Sequence of chain 1.B:
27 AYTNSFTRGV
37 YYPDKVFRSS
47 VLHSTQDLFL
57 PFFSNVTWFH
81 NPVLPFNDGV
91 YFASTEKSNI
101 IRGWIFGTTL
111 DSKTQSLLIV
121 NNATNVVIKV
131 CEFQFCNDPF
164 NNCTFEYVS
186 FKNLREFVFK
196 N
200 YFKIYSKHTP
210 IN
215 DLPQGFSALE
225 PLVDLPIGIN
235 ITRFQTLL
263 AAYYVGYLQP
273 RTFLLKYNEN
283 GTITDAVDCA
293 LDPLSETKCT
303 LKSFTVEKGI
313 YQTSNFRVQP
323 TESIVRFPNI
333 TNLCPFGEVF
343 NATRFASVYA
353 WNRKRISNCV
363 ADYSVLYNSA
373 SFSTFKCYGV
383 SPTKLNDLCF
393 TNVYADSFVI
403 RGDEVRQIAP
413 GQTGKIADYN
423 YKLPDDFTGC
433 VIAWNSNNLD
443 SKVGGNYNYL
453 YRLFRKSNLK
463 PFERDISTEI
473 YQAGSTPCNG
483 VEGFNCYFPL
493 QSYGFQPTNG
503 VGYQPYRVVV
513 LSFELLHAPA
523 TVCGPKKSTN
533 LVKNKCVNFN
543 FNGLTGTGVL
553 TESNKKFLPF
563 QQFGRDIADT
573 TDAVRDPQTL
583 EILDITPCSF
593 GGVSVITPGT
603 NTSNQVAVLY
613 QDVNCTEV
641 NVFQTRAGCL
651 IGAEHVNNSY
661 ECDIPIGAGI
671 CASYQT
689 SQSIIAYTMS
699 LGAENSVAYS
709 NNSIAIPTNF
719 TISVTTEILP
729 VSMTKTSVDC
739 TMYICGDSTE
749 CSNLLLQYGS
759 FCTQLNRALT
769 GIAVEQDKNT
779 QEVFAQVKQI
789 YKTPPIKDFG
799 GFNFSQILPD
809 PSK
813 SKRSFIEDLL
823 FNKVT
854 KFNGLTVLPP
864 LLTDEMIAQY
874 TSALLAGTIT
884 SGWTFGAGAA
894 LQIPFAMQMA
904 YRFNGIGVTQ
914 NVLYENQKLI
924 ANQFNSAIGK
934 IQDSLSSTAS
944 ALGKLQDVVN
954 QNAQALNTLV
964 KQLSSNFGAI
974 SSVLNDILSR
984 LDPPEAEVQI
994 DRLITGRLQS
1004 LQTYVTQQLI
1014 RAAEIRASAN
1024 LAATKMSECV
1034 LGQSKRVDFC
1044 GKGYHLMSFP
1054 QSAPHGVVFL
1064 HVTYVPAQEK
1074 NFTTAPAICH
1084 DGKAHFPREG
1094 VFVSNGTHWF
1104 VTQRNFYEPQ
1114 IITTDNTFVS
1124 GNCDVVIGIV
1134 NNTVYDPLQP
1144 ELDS

Binding-site contacts:
Ligand atom C5 contacts residue ASN709 of chain 1.B at 3.7 Å.
Ligand atom O5 contacts residue ASN709 of chain 1.B at 2.4 Å (h-bond).
Ligand atom C8 contacts residue GLY1131 of chain 1.B at 3.9 Å.
Ligand atom C3 contacts residue ASN709 of chain 1.B at 3.8 Å.
Ligand atom O7 contacts residue ASN709 of chain 1.B at 4.0 Å.
Ligand atom O7 contacts residue ILE1130 of chain 1.B at 4.5 Å.
Ligand atom C1 contacts residue ASN709 of chain 1.B at 1.4 Å.
Ligand atom C7 contacts residue ASN709 of chain 1.B at 3.6 Å.
Ligand atom N2 contacts residue ASN709 of chain 1.B at 2.8 Å (h-bond).
Ligand atom C8 contacts residue ILE1130 of chain 1.B at 3.6 Å (hydrophobic).
Ligand atom C2 contacts residue ASN709 of chain 1.B at 2.4 Å.
Ligand atom C4 contacts residue ASN709 of chain 1.B at 4.2 Å.

This small molecule binds to this protein.
Small molecule (SMILES): CC(=O)N[C@@H]1[C@@H](O)[C@H](O)[C@@H](CO)O[C@H]1O